The small molecule below binds the protein below.
Small molecule (SMILES): CC(=O)N[C@@H]1[C@@H](O)[C@H](O)[C@@H](CO)O[C@H]1O

Binding-site contacts:
Ligand atom C5 contacts residue ASN1098 of chain 1.I at 3.5 Å.
Ligand atom O5 contacts residue THR1100 of chain 1.I at 3.1 Å (h-bond).
Ligand atom C2 contacts residue ASN1098 of chain 1.I at 2.6 Å.
Ligand atom C7 contacts residue ASN1098 of chain 1.I at 3.7 Å.
Ligand atom C3 contacts residue ASN1098 of chain 1.I at 3.9 Å.
Ligand atom C6 contacts residue HIS1101 of chain 1.I at 4.4 Å.
Ligand atom O6 contacts residue PHE1103 of chain 1.I at 3.4 Å.
Ligand atom C6 contacts residue THR1100 of chain 1.I at 3.7 Å.
Ligand atom O7 contacts residue THR1100 of chain 1.I at 3.4 Å.
Ligand atom C6 contacts residue ASN1098 of chain 1.I at 4.2 Å.
Ligand atom C6 contacts residue PHE1103 of chain 1.I at 4.0 Å (hydrophobic).
Ligand atom C4 contacts residue ASN1098 of chain 1.I at 4.2 Å.
Ligand atom C1 contacts residue ASN1098 of chain 1.I at 1.5 Å.
Ligand atom C5 contacts residue THR1100 of chain 1.I at 3.3 Å.
Ligand atom O7 contacts residue ASN1098 of chain 1.I at 3.8 Å.
Ligand atom O5 contacts residue ASN1098 of chain 1.I at 2.3 Å (h-bond).
Ligand atom N2 contacts residue ASN1098 of chain 1.I at 3.1 Å (h-bond).
Ligand atom C1 contacts residue THR1100 of chain 1.I at 3.5 Å.
Ligand atom O5 contacts residue PHE1103 of chain 1.I at 4.0 Å.

Sequence of chain 1.I:
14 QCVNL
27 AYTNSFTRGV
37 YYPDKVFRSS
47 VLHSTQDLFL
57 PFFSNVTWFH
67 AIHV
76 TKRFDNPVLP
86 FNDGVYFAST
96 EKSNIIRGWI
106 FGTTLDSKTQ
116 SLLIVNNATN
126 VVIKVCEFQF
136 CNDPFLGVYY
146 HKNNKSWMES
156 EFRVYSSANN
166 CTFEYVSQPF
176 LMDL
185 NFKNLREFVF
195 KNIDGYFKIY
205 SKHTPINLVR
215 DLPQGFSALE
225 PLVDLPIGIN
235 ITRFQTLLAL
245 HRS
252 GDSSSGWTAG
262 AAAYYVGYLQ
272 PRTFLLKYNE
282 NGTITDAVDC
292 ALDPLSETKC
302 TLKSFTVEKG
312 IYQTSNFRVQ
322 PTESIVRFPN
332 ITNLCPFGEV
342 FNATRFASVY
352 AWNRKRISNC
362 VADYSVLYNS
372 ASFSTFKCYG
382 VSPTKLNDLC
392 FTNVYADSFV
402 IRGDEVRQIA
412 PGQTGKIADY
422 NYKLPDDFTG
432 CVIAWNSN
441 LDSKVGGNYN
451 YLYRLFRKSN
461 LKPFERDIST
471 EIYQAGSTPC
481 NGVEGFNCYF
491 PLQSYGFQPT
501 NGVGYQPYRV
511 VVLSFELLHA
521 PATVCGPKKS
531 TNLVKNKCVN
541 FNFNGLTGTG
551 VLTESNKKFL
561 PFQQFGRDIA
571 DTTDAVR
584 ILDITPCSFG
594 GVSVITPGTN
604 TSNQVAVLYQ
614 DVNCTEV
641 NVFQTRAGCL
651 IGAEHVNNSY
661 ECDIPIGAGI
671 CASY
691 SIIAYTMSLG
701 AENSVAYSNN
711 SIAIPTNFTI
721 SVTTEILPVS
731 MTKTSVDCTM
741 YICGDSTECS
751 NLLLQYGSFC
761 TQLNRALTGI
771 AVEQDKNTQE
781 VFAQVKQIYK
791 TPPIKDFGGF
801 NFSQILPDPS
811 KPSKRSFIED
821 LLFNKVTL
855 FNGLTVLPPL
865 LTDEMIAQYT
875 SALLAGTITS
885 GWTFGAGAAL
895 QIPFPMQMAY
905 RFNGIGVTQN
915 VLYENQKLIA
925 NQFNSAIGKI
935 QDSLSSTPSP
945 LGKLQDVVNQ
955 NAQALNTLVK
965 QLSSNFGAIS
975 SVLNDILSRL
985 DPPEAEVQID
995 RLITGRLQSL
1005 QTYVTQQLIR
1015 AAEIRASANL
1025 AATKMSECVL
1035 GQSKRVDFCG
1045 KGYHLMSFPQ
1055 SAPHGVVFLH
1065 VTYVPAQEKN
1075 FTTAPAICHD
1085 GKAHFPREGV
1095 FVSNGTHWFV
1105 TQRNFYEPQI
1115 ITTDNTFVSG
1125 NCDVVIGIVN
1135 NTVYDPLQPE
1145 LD